This protein binds this small molecule.
Small molecule (SMILES): O=C(CO)[C@@H](O)[C@H](O)[C@H](O)COP(=O)(O)O

Binding-site contacts:
Ligand atom C5 contacts residue ASP6 of chain 1.E at 3.3 Å.
Ligand atom C2 contacts residue LYS86 of chain 1.E at 1.4 Å.
Ligand atom O1P contacts residue SER167 of chain 1.E at 2.6 Å (h-bond).
Ligand atom O3 contacts residue THR27 of chain 1.E at 3.6 Å (h-bond).
Ligand atom O1 contacts residue LYS86 of chain 1.E at 3.0 Å (salt-bridge).
Ligand atom C6 contacts residue SER167 of chain 1.E at 3.9 Å.
Ligand atom C1 contacts residue SER130 of chain 1.E at 3.4 Å.
Ligand atom O2P contacts residue SER167 of chain 1.E at 3.9 Å.
Ligand atom C3 contacts residue LYS86 of chain 1.E at 2.6 Å.
Ligand atom O1P contacts residue ARG135 of chain 1.E at 2.7 Å (salt-bridge).
Ligand atom O3 contacts residue ASP6 of chain 1.E at 2.7 Å (salt-bridge).
Ligand atom O1 contacts residue PHE132 of chain 1.E at 3.7 Å.
Ligand atom O6 contacts residue SER167 of chain 1.E at 3.5 Å.
Ligand atom C3 contacts residue ASP6 of chain 1.E at 3.5 Å.
Ligand atom O4 contacts residue PHE132 of chain 1.E at 3.3 Å.
Ligand atom C4 contacts residue PHE132 of chain 1.E at 3.5 Å (hydrophobic).
Ligand atom O3P contacts residue ARG135 of chain 1.E at 2.8 Å (salt-bridge).
Ligand atom C6 contacts residue PHE132 of chain 1.E at 3.5 Å (hydrophobic).
Ligand atom O5 contacts residue ASP6 of chain 1.E at 2.6 Å (salt-bridge).
Ligand atom C1 contacts residue ASN108 of chain 1.E at 3.8 Å.
Ligand atom O5 contacts residue SER167 of chain 1.E at 3.0 Å (h-bond).
Ligand atom O3 contacts residue LYS86 of chain 1.E at 2.9 Å (salt-bridge).
Ligand atom O3 contacts residue LEU31 of chain 1.E at 4.0 Å.
Ligand atom O4 contacts residue LYS86 of chain 1.E at 3.8 Å.
Ligand atom O5 contacts residue ALA166 of chain 1.E at 3.4 Å.
Ligand atom C4 contacts residue ASN28 of chain 1.E at 3.7 Å.
Ligand atom C1 contacts residue LYS86 of chain 1.E at 2.3 Å.
Ligand atom C2 contacts residue THR27 of chain 1.E at 3.9 Å.
Ligand atom P contacts residue SER167 of chain 1.E at 3.6 Å.
Ligand atom O1P contacts residue ARG169 of chain 1.E at 3.9 Å.
Ligand atom O1 contacts residue SER130 of chain 1.E at 3.1 Å.
Ligand atom C4 contacts residue LYS86 of chain 1.E at 3.6 Å.
Ligand atom P contacts residue ARG135 of chain 1.E at 3.7 Å.
Ligand atom C5 contacts residue ASN28 of chain 1.E at 3.8 Å.
Ligand atom O1 contacts residue THR110 of chain 1.E at 2.5 Å (h-bond).
Ligand atom C1 contacts residue THR110 of chain 1.E at 3.8 Å.
Ligand atom O3 contacts residue ASN28 of chain 1.E at 3.4 Å (h-bond).
Ligand atom O6 contacts residue ASP6 of chain 1.E at 3.9 Å.
Ligand atom O3 contacts residue THR26 of chain 1.E at 3.8 Å.
Ligand atom O4 contacts residue ASN28 of chain 1.E at 2.9 Å (h-bond).

Sequence of chain 1.E:
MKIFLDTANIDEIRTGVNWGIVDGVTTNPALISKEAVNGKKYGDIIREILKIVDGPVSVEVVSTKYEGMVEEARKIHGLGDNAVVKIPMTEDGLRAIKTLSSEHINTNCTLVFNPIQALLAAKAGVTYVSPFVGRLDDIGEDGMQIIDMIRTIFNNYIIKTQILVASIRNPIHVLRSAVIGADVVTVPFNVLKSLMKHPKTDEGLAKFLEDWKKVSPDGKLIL

Sequence of chain 1.A:
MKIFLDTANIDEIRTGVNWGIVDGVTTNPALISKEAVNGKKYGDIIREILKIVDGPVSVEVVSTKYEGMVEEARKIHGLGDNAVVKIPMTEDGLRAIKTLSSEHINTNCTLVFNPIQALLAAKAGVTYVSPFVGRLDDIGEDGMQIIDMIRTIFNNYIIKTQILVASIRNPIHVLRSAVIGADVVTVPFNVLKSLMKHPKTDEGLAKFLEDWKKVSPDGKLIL